Binding-site contacts:
Ligand atom O5 contacts residue ASN154 of chain 32.E at 2.3 Å (h-bond).
Ligand atom O7 contacts residue HIS148 of chain 32.E at 3.6 Å (h-bond).
Ligand atom C5 contacts residue MET151 of chain 32.E at 3.9 Å (hydrophobic).
Ligand atom N2 contacts residue GLY150 of chain 32.E at 3.4 Å (h-bond).
Ligand atom C8 contacts residue GLY150 of chain 32.E at 3.7 Å.
Ligand atom C1 contacts residue MET151 of chain 32.E at 4.2 Å (hydrophobic).
Ligand atom C5 contacts residue ASP161 of chain 32.E at 4.5 Å.
Ligand atom C6 contacts residue ASP161 of chain 32.E at 3.6 Å.
Ligand atom C5 contacts residue THR156 of chain 32.E at 3.8 Å.
Ligand atom C3 contacts residue MET151 of chain 32.E at 4.0 Å (hydrophobic).
Ligand atom O7 contacts residue ASN154 of chain 32.E at 4.2 Å.
Ligand atom C7 contacts residue ASN154 of chain 32.E at 3.7 Å.
Ligand atom N2 contacts residue ASN154 of chain 32.E at 2.9 Å (h-bond).
Ligand atom O6 contacts residue THR156 of chain 32.E at 4.4 Å.
Ligand atom C6 contacts residue THR156 of chain 32.E at 3.6 Å.
Ligand atom O5 contacts residue THR156 of chain 32.E at 3.8 Å.
Ligand atom C3 contacts residue ASN154 of chain 32.E at 3.8 Å.
Ligand atom C6 contacts residue ASN157 of chain 32.E at 3.3 Å.
Ligand atom O6 contacts residue MET151 of chain 32.E at 4.3 Å.
Ligand atom C7 contacts residue GLY150 of chain 32.E at 3.0 Å.
Ligand atom O6 contacts residue HIS148 of chain 32.E at 3.8 Å.
Ligand atom C2 contacts residue ASN154 of chain 32.E at 2.4 Å.
Ligand atom C2 contacts residue MET151 of chain 32.E at 4.2 Å (hydrophobic).
Ligand atom O5 contacts residue MET151 of chain 32.E at 3.9 Å.
Ligand atom O5 contacts residue THR156 of chain 32.E at 3.8 Å.
Ligand atom C1 contacts residue THR156 of chain 32.E at 4.0 Å.
Ligand atom C5 contacts residue THR156 of chain 32.E at 3.8 Å.
Ligand atom C6 contacts residue THR156 of chain 32.E at 3.9 Å.
Ligand atom O4 contacts residue ASP161 of chain 32.E at 4.0 Å.
Ligand atom O5 contacts residue ASN157 of chain 32.E at 4.0 Å.
Ligand atom C8 contacts residue ASN157 of chain 32.E at 3.6 Å.
Ligand atom C1 contacts residue ASN154 of chain 32.E at 1.4 Å.
Ligand atom C2 contacts residue GLY150 of chain 32.E at 3.7 Å.
Ligand atom C5 contacts residue ASN154 of chain 32.E at 3.6 Å.
Ligand atom C1 contacts residue GLY150 of chain 32.E at 4.0 Å.
Ligand atom C4 contacts residue ASN154 of chain 32.E at 4.2 Å.
Ligand atom C4 contacts residue ASP161 of chain 32.E at 4.0 Å.
Ligand atom C4 contacts residue MET151 of chain 32.E at 3.9 Å (hydrophobic).
Ligand atom O7 contacts residue GLY150 of chain 32.E at 2.9 Å (h-bond).

Sequence of chain 32.E:
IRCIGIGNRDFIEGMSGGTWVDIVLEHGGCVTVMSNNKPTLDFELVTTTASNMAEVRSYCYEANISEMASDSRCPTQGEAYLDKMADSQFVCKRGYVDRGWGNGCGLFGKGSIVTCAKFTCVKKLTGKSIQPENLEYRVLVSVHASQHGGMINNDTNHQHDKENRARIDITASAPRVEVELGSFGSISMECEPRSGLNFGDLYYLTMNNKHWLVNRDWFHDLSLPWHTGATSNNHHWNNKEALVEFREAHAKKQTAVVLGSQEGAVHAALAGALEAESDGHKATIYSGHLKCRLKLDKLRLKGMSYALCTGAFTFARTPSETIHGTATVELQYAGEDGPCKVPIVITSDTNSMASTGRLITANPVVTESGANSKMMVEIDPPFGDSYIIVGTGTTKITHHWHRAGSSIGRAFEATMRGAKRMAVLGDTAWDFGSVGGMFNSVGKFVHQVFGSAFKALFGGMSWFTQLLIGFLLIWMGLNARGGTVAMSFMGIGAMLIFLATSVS

A small-molecule ligand and the protein it binds are described below.
Small molecule (SMILES): CC(=O)N[C@H]1[C@H](O[C@H]2[C@H](O)[C@@H](NC(C)=O)CO[C@@H]2CO[C@@H]2O[C@@H](C)[C@@H](O)[C@@H](O)[C@@H]2O)O[C@H](CO)[C@@H](O)[C@@H]1O